Binding-site contacts:
Ligand atom C9 contacts residue HIS280 of chain 1.A at 3.6 Å.
Ligand atom O7 contacts residue HIS198 of chain 1.A at 3.0 Å (h-bond).
Ligand atom C13 contacts residue GLY392 of chain 1.A at 3.7 Å.
Ligand atom C20 contacts residue PHE396 of chain 1.A at 3.6 Å (hydrophobic).
Ligand atom C9 contacts residue CO1 of chain 1.B at 3.0 Å.
Ligand atom C6 contacts residue HIS280 of chain 1.A at 3.8 Å.
Ligand atom C5 contacts residue CO1 of chain 1.B at 3.5 Å.
Ligand atom CL1 contacts residue PHE353 of chain 1.A at 3.6 Å.
Ligand atom C5 contacts residue HIS280 of chain 1.A at 3.7 Å.
Ligand atom C12 contacts residue PHE353 of chain 1.A at 3.6 Å (hydrophobic).
Ligand atom O11 contacts residue HIS280 of chain 1.A at 3.0 Å (h-bond).
Ligand atom C15 contacts residue PHE353 of chain 1.A at 3.5 Å (hydrophobic).
Ligand atom C18 contacts residue LEU399 of chain 1.A at 3.6 Å (hydrophobic).
Ligand atom C14 contacts residue PHE396 of chain 1.A at 3.8 Å (hydrophobic).
Ligand atom C18 contacts residue LEU340 of chain 1.A at 3.7 Å (hydrophobic).
Ligand atom C12 contacts residue PHE391 of chain 1.A at 3.3 Å (hydrophobic).
Ligand atom C3 contacts residue ASN254 of chain 1.A at 3.3 Å.
Ligand atom C18 contacts residue PHE396 of chain 1.A at 3.7 Å (hydrophobic).
Ligand atom O28 contacts residue LEU340 of chain 1.A at 3.7 Å.
Ligand atom C1 contacts residue PRO252 of chain 1.A at 3.6 Å (hydrophobic).
Ligand atom O7 contacts residue VAL200 of chain 1.A at 3.7 Å.
Ligand atom O11 contacts residue GLU366 of chain 1.A at 3.0 Å (salt-bridge).
Ligand atom O11 contacts residue CO1 of chain 1.B at 2.0 Å.
Ligand atom O11 contacts residue PHE353 of chain 1.A at 3.5 Å.
Ligand atom O7 contacts residue HIS280 of chain 1.A at 3.1 Å (h-bond).
Ligand atom C2 contacts residue TRP239 of chain 1.A at 3.3 Å (hydrophobic).
Ligand atom CL1 contacts residue HIS280 of chain 1.A at 3.6 Å.
Ligand atom C3 contacts residue TRP239 of chain 1.A at 3.4 Å (hydrophobic).
Ligand atom C24 contacts residue PHE364 of chain 1.A at 3.5 Å (hydrophobic).
Ligand atom O27 contacts residue PHE396 of chain 1.A at 3.5 Å.
Ligand atom C14 contacts residue PHE353 of chain 1.A at 3.7 Å (hydrophobic).
Ligand atom O7 contacts residue CO1 of chain 1.B at 2.0 Å.
Ligand atom C10 contacts residue PHE353 of chain 1.A at 3.3 Å (hydrophobic).
Ligand atom C13 contacts residue PHE396 of chain 1.A at 3.7 Å (hydrophobic).
Ligand atom C18 contacts residue ASN395 of chain 1.A at 3.1 Å.
Ligand atom C16 contacts residue PHE353 of chain 1.A at 3.2 Å (hydrophobic).
Ligand atom C9 contacts residue PHE391 of chain 1.A at 3.6 Å (hydrophobic).
Ligand atom C6 contacts residue CO1 of chain 1.B at 3.1 Å.
Ligand atom O11 contacts residue PHE391 of chain 1.A at 3.7 Å.
Ligand atom O8 contacts residue PHE396 of chain 1.A at 3.3 Å.

Sequence of chain 1.A:
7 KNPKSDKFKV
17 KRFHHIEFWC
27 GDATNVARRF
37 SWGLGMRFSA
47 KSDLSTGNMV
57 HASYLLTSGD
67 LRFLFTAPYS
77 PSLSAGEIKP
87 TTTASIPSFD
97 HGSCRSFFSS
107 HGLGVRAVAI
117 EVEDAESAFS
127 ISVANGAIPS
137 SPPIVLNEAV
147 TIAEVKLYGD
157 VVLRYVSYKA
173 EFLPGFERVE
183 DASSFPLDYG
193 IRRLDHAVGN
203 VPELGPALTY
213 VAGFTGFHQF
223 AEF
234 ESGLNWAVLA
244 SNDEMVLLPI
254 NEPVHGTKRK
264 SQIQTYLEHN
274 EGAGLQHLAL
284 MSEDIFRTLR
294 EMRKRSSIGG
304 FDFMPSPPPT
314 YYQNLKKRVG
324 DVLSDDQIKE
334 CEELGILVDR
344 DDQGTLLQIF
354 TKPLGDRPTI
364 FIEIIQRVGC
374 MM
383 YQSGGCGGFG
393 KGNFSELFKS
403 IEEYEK

This small molecule binds to this protein.
Small molecule (SMILES): C[Si](C)(C)CCOc1c(S(C)(=O)=O)ccc(C(=O)C2=C(O)CCCC2=O)c1Cl